This protein binds this small molecule.
Small molecule (SMILES): CC(=O)N[C@H]1[C@H](O[C@H]2[C@H](O)[C@@H](NC(C)=O)CO[C@@H]2CO)O[C@H](CO)[C@@H](O)[C@@H]1O

Binding-site contacts:
Ligand atom O7 contacts residue VAL153 of chain 37.C at 4.1 Å.
Ligand atom C6 contacts residue THR156 of chain 37.C at 3.7 Å.
Ligand atom C8 contacts residue ASN154 of chain 37.C at 2.3 Å.
Ligand atom O6 contacts residue THR156 of chain 37.C at 2.7 Å (h-bond).
Ligand atom C1 contacts residue THR156 of chain 37.C at 4.2 Å.
Ligand atom O7 contacts residue GLY150 of chain 37.C at 4.2 Å.
Ligand atom C2 contacts residue ASN154 of chain 37.C at 3.6 Å.
Ligand atom C7 contacts residue ASN154 of chain 37.C at 2.2 Å.
Ligand atom O5 contacts residue THR156 of chain 37.C at 4.0 Å.
Ligand atom C1 contacts residue ASN154 of chain 37.C at 3.0 Å.
Ligand atom O7 contacts residue ASN154 of chain 37.C at 2.1 Å (h-bond).
Ligand atom N2 contacts residue ASN154 of chain 37.C at 3.2 Å (h-bond).
Ligand atom O5 contacts residue ASN154 of chain 37.C at 4.1 Å.
Ligand atom C5 contacts residue THR156 of chain 37.C at 4.1 Å.

Sequence of chain 37.C:
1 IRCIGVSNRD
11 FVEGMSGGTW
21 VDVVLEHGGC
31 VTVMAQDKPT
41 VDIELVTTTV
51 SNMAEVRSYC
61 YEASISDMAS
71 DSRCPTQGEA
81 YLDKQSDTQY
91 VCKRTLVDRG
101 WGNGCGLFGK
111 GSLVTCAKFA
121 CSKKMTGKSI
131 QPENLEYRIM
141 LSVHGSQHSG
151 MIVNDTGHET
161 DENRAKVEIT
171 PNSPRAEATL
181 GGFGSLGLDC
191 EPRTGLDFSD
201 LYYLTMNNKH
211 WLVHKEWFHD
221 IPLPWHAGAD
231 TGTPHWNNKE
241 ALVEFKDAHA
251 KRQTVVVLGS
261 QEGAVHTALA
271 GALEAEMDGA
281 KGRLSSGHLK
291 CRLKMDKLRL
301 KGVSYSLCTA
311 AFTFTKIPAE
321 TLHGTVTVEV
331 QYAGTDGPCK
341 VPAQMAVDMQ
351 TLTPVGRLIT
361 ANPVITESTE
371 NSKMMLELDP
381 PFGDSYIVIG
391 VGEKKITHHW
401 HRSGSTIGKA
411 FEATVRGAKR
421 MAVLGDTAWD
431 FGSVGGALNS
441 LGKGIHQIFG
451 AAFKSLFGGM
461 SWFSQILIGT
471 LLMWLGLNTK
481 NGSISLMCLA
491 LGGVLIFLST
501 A